Binding-site contacts:
Ligand atom OD1 contacts residue GLU166 of chain 1.A at 3.6 Å.
Ligand atom C2 contacts residue THR190 of chain 1.A at 3.1 Å.
Ligand atom CB contacts residue HIS41 of chain 1.A at 3.7 Å.
Ligand atom CG contacts residue SER144 of chain 1.A at 3.5 Å.
Ligand atom OD2 contacts residue SER144 of chain 1.A at 3.2 Å (h-bond).
Ligand atom C2 contacts residue GLN192 of chain 1.A at 3.2 Å.
Ligand atom CA contacts residue CYS145 of chain 1.A at 3.1 Å (hydrophobic).
Ligand atom O2 contacts residue MET165 of chain 1.A at 3.5 Å.
Ligand atom C1 contacts residue GLU166 of chain 1.A at 3.8 Å.
Ligand atom C contacts residue MET165 of chain 1.A at 3.8 Å (hydrophobic).
Ligand atom C contacts residue CYS145 of chain 1.A at 2.8 Å (hydrophobic).
Ligand atom C5 contacts residue PRO168 of chain 1.A at 3.3 Å (hydrophobic).
Ligand atom C2 contacts residue ARG188 of chain 1.A at 3.7 Å.
Ligand atom CB contacts residue HIS163 of chain 1.A at 3.4 Å.
Ligand atom O contacts residue GLU166 of chain 1.A at 3.0 Å (salt-bridge).
Ligand atom O contacts residue GLY143 of chain 1.A at 3.7 Å.
Ligand atom N contacts residue HIS164 of chain 1.A at 3.1 Å (h-bond).
Ligand atom CB contacts residue CYS145 of chain 1.A at 2.9 Å (hydrophobic).
Ligand atom N contacts residue GLU166 of chain 1.A at 3.0 Å (salt-bridge).
Ligand atom C4 contacts residue GLN192 of chain 1.A at 3.5 Å.
Ligand atom C4 contacts residue PRO168 of chain 1.A at 3.5 Å (hydrophobic).
Ligand atom CA contacts residue HIS164 of chain 1.A at 3.6 Å.
Ligand atom OD1 contacts residue HIS163 of chain 1.A at 2.9 Å (h-bond).
Ligand atom OD1 contacts residue PHE140 of chain 1.A at 3.7 Å.
Ligand atom OD2 contacts residue LEU141 of chain 1.A at 2.9 Å (h-bond).
Ligand atom O contacts residue MET165 of chain 1.A at 3.1 Å.
Ligand atom N contacts residue MET165 of chain 1.A at 3.7 Å.
Ligand atom CG contacts residue HIS163 of chain 1.A at 3.4 Å.
Ligand atom N contacts residue CYS145 of chain 1.A at 3.4 Å (h-bond).
Ligand atom O2 contacts residue GLU166 of chain 1.A at 3.7 Å.
Ligand atom C8 contacts residue THR190 of chain 1.A at 3.4 Å.
Ligand atom C6 contacts residue PRO168 of chain 1.A at 3.5 Å (hydrophobic).
Ligand atom CB contacts residue MET49 of chain 1.A at 3.7 Å (hydrophobic).
Ligand atom C1 contacts residue CYS145 of chain 1.A at 1.8 Å (hydrophobic).
Ligand atom OD2 contacts residue ASN142 of chain 1.A at 3.5 Å (h-bond).
Ligand atom C1 contacts residue HIS41 of chain 1.A at 3.6 Å.
Ligand atom C3 contacts residue THR190 of chain 1.A at 3.0 Å.
Ligand atom O contacts residue ASN142 of chain 1.A at 3.7 Å.
Ligand atom C4 contacts residue THR190 of chain 1.A at 3.3 Å.
Ligand atom O1 contacts residue ARG188 of chain 1.A at 3.0 Å (salt-bridge).

Sequence of chain 1.A:
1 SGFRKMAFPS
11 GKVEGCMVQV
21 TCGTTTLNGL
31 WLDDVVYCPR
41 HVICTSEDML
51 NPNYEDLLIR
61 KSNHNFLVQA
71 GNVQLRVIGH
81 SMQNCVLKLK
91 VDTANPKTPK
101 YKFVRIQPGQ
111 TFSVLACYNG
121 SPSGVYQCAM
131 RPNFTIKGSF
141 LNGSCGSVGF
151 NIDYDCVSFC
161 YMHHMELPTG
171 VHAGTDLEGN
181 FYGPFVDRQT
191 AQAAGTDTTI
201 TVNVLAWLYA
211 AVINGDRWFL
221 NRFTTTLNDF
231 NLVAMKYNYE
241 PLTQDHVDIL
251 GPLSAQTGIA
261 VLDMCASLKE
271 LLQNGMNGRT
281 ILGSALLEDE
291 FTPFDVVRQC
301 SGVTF

The small molecule below binds the protein below.
Small molecule (SMILES): CC(=O)[C@H](CC(=O)O)NC(=O)[C@H](C)NC(=O)[C@@H](NC(=O)OCc1ccccc1)C(C)C